Binding-site contacts:
Ligand atom CAM contacts residue ILE447 of chain 1.B at 4.2 Å (hydrophobic).
Ligand atom CAF contacts residue PRO274 of chain 1.B at 4.2 Å (hydrophobic).
Ligand atom CAK contacts residue HEM1 of chain 1.F at 4.5 Å.
Ligand atom CAL contacts residue TRP92 of chain 1.B at 3.9 Å (hydrophobic).
Ligand atom CAI contacts residue TRP92 of chain 1.B at 2.8 Å (hydrophobic).
Ligand atom CAG contacts residue ILE447 of chain 1.B at 4.1 Å (hydrophobic).
Ligand atom CAE contacts residue PRO274 of chain 1.B at 4.3 Å (hydrophobic).
Ligand atom CAB contacts residue TRP92 of chain 1.B at 2.7 Å (hydrophobic).
Ligand atom CAE contacts residue HEM1 of chain 1.F at 3.2 Å.
Ligand atom CAA contacts residue THR278 of chain 1.B at 3.5 Å.
Ligand atom CAN contacts residue ILE447 of chain 1.B at 3.9 Å (hydrophobic).
Ligand atom CAH contacts residue PRO274 of chain 1.B at 4.0 Å (hydrophobic).
Ligand atom CAM contacts residue TRP92 of chain 1.B at 3.8 Å (hydrophobic).
Ligand atom CAA contacts residue VAL338 of chain 1.B at 3.6 Å (hydrophobic).
Ligand atom CAH contacts residue TRP92 of chain 1.B at 4.0 Å (hydrophobic).
Ligand atom CAJ contacts residue VAL338 of chain 1.B at 4.4 Å (hydrophobic).
Ligand atom CAC contacts residue ILE447 of chain 1.B at 2.9 Å (hydrophobic).
Ligand atom CAD contacts residue VAL338 of chain 1.B at 3.6 Å (hydrophobic).
Ligand atom CAC contacts residue THR448 of chain 1.B at 3.4 Å.
Ligand atom CAD contacts residue ILE447 of chain 1.B at 3.8 Å (hydrophobic).
Ligand atom CAO contacts residue TRP92 of chain 1.B at 3.7 Å (hydrophobic).
Ligand atom CAA contacts residue THR448 of chain 1.B at 4.5 Å.
Ligand atom CAG contacts residue TRP92 of chain 1.B at 4.3 Å (hydrophobic).
Ligand atom CAD contacts residue VAL340 of chain 1.B at 3.8 Å (hydrophobic).
Ligand atom CAL contacts residue HEM1 of chain 1.F at 4.2 Å.
Ligand atom CAF contacts residue HEM1 of chain 1.F at 3.2 Å.

This small molecule binds to this protein.
Small molecule (SMILES): CC1=C2CC[C@H](C)[C@]23CC[C@@H](C3)C1(C)C

Sequence of chain 1.B:
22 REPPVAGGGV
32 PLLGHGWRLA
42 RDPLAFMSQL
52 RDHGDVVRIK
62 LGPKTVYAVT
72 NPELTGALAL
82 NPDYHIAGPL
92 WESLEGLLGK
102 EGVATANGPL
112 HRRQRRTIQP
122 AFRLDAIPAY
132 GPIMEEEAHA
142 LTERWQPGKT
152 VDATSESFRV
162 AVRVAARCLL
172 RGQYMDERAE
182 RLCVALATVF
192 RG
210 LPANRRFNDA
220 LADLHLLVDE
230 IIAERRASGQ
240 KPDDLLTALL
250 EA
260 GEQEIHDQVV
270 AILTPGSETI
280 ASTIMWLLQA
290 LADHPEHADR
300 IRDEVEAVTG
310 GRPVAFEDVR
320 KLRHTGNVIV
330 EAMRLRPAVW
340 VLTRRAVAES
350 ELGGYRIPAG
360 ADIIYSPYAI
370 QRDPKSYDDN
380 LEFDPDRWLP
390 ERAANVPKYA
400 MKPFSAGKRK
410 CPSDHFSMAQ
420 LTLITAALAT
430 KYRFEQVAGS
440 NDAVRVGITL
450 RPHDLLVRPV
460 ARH